This small molecule binds to this protein.
Small molecule (SMILES): Nc1ncnc2c1ncn2[C@@H]1O[C@H](CO[P](=O)(O[Mg])O[P](=O)(O)NP(=O)(O)O)[C@@H](O)[C@H]1O

Sequence of chain 1.A:
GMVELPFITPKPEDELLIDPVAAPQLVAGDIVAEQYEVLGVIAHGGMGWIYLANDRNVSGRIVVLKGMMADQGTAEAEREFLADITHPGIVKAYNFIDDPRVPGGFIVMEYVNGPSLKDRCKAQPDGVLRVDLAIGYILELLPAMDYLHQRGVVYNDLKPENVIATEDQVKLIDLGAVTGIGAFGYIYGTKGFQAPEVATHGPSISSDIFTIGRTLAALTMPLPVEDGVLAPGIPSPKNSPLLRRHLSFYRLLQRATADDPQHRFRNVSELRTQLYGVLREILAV

Binding-site contacts:
Ligand atom PG contacts residue MG1 of chain 1.B at 3.4 Å.
Ligand atom PG contacts residue LYS175 of chain 1.A at 3.7 Å.
Ligand atom C4 contacts residue ILE189 of chain 1.A at 4.0 Å (hydrophobic).
Ligand atom PA contacts residue LYS77 of chain 1.A at 3.7 Å.
Ligand atom O1G contacts residue LYS175 of chain 1.A at 3.8 Å.
Ligand atom O1A contacts residue LYS77 of chain 1.A at 2.4 Å (salt-bridge).
Ligand atom O1G contacts residue ASP173 of chain 1.A at 2.9 Å (salt-bridge).
Ligand atom O4' contacts residue ILE61 of chain 1.A at 3.5 Å.
Ligand atom O2G contacts residue GLU177 of chain 1.A at 2.7 Å (salt-bridge).
Ligand atom O2A contacts residue GLU177 of chain 1.A at 3.0 Å (salt-bridge).
Ligand atom O3A contacts residue LYS77 of chain 1.A at 4.0 Å.
Ligand atom N6 contacts residue MET125 of chain 1.A at 3.5 Å (h-bond).
Ligand atom C6 contacts residue VAL75 of chain 1.A at 3.7 Å (hydrophobic).
Ligand atom C4' contacts residue ALA54 of chain 1.A at 3.6 Å (hydrophobic).
Ligand atom O4' contacts residue ALA54 of chain 1.A at 3.6 Å.
Ligand atom MG contacts residue GLU177 of chain 1.A at 2.1 Å.
Ligand atom N1 contacts residue GLU126 of chain 1.A at 3.8 Å.
Ligand atom N3 contacts residue ILE53 of chain 1.A at 3.8 Å.
Ligand atom PB contacts residue GLY57 of chain 1.A at 4.0 Å.
Ligand atom O3G contacts residue LYS175 of chain 1.A at 3.8 Å.
Ligand atom N6 contacts residue VAL75 of chain 1.A at 3.9 Å.
Ligand atom O2G contacts residue MG1 of chain 1.B at 3.9 Å.
Ligand atom O2B contacts residue GLY56 of chain 1.A at 3.1 Å.
Ligand atom N1 contacts residue VAL75 of chain 1.A at 3.8 Å.
Ligand atom C2 contacts residue VAL128 of chain 1.A at 3.4 Å (hydrophobic).
Ligand atom N6 contacts residue GLU126 of chain 1.A at 2.8 Å (salt-bridge).
Ligand atom N1 contacts residue VAL128 of chain 1.A at 3.1 Å (h-bond).
Ligand atom N1 contacts residue TYR127 of chain 1.A at 3.7 Å.
Ligand atom O5' contacts residue ILE61 of chain 1.A at 3.4 Å.
Ligand atom C5' contacts residue ILE61 of chain 1.A at 3.5 Å (hydrophobic).
Ligand atom O2G contacts residue LYS175 of chain 1.A at 2.9 Å (salt-bridge).
Ligand atom C2' contacts residue ILE189 of chain 1.A at 4.0 Å (hydrophobic).
Ligand atom O1B contacts residue GLU177 of chain 1.A at 4.0 Å.
Ligand atom O2B contacts residue GLY57 of chain 1.A at 2.4 Å (h-bond).
Ligand atom C4 contacts residue ILE53 of chain 1.A at 3.9 Å (hydrophobic).
Ligand atom O1G contacts residue MG1 of chain 1.B at 2.1 Å.
Ligand atom C2 contacts residue TYR127 of chain 1.A at 3.5 Å (hydrophobic).
Ligand atom N6 contacts residue VAL107 of chain 1.A at 3.7 Å.
Ligand atom C5 contacts residue ILE189 of chain 1.A at 4.0 Å (hydrophobic).
Ligand atom C6 contacts residue GLU126 of chain 1.A at 3.7 Å.